Sequence of chain 1.K:
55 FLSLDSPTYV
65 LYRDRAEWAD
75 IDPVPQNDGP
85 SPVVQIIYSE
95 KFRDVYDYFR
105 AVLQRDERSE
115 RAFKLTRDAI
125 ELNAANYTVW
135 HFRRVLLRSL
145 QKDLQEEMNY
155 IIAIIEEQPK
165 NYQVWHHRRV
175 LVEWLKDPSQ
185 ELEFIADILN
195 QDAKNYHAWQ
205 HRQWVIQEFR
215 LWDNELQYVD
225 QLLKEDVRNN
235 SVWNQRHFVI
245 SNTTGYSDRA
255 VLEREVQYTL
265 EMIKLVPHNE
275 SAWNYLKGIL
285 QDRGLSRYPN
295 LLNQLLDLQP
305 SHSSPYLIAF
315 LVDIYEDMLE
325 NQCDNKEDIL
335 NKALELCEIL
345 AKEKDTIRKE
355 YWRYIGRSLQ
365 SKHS

Sequence of chain 1.L:
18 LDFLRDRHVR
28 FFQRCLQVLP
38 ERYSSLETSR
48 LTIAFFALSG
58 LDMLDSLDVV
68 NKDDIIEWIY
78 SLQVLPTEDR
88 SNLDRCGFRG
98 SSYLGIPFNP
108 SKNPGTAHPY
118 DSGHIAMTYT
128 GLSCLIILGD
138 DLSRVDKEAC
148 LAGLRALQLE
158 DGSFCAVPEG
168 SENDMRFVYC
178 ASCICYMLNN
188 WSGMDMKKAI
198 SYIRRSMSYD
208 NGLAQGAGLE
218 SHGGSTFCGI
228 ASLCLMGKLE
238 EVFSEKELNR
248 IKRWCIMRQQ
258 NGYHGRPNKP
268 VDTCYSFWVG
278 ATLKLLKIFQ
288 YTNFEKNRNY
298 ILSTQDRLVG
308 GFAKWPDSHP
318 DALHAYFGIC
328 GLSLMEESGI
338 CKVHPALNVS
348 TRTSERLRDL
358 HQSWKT

Binding-site contacts:
Ligand atom SG contacts residue GER1 of chain 1.WA at 1.8 Å.
Ligand atom O contacts residue ARG173 of chain 1.L at 2.8 Å (salt-bridge).
Ligand atom CG2 contacts residue LEU320 of chain 1.L at 3.8 Å (hydrophobic).
Ligand atom CA contacts residue TYR166 of chain 1.K at 4.0 Å (hydrophobic).
Ligand atom C contacts residue TYR166 of chain 1.K at 3.9 Å (hydrophobic).
Ligand atom CD1 contacts residue THR49 of chain 1.L at 4.0 Å.
Ligand atom CB contacts residue LYS164 of chain 1.K at 3.7 Å.
Ligand atom CG2 contacts residue GER1 of chain 1.WA at 3.6 Å.
Ligand atom SG contacts residue ASP269 of chain 1.L at 3.4 Å (salt-bridge).
Ligand atom SG contacts residue HIS321 of chain 1.L at 3.5 Å (h-bond).
Ligand atom CD1 contacts residue LEU320 of chain 1.L at 3.9 Å (hydrophobic).
Ligand atom CD2 contacts residue HIS121 of chain 1.L at 4.0 Å.
Ligand atom N contacts residue TRP312 of chain 1.L at 4.0 Å.
Ligand atom N contacts residue TYR166 of chain 1.K at 3.9 Å.
Ligand atom C contacts residue TYR166 of chain 1.K at 3.5 Å (hydrophobic).
Ligand atom O contacts residue TYR166 of chain 1.K at 3.5 Å.
Ligand atom CD2 contacts residue ARG173 of chain 1.L at 4.0 Å.
Ligand atom C contacts residue ARG173 of chain 1.L at 3.6 Å.
Ligand atom CG2 contacts residue LYS164 of chain 1.K at 4.0 Å.
Ligand atom N contacts residue LYS311 of chain 1.L at 3.7 Å.
Ligand atom CB contacts residue ZN1 of chain 1.PA at 4.0 Å.
Ligand atom O contacts residue TYR166 of chain 1.K at 3.8 Å.
Ligand atom CA contacts residue ARG173 of chain 1.L at 3.8 Å.
Ligand atom SG contacts residue LYS311 of chain 1.L at 4.0 Å.
Ligand atom O contacts residue GER1 of chain 1.WA at 3.5 Å.
Ligand atom O contacts residue LYS311 of chain 1.L at 3.3 Å.
Ligand atom CG1 contacts residue LYS164 of chain 1.K at 3.7 Å.
Ligand atom CD2 contacts residue PHE174 of chain 1.L at 4.0 Å (hydrophobic).
Ligand atom CB contacts residue HIS321 of chain 1.L at 4.0 Å.
Ligand atom CB contacts residue GER1 of chain 1.WA at 2.8 Å.
Ligand atom CD1 contacts residue MET124 of chain 1.L at 3.7 Å (hydrophobic).
Ligand atom O contacts residue GLN167 of chain 1.K at 3.0 Å (h-bond).
Ligand atom SG contacts residue ZN1 of chain 1.PA at 2.7 Å.
Ligand atom O contacts residue GER1 of chain 1.WA at 4.0 Å.
Ligand atom CD2 contacts residue ALA123 of chain 1.L at 4.0 Å (hydrophobic).
Ligand atom CD1 contacts residue GER1 of chain 1.WA at 3.8 Å.
Ligand atom CA contacts residue GER1 of chain 1.WA at 3.8 Å.
Ligand atom NZ contacts residue SER42 of chain 1.L at 3.6 Å.
Ligand atom C contacts residue LYS311 of chain 1.L at 3.9 Å.
Ligand atom OXT contacts residue TYR166 of chain 1.K at 3.8 Å.

A protein and the small-molecule ligand that binds it are described below.
Small molecule (SMILES): CC[C@H](C)[C@H](NC(=O)[C@@H](NC(=O)[C@H](CS)NC(=O)[C@H](CCCCN)NC(=O)[C@@H](N)[C@@H](C)O)C(C)C)C(=O)N[C@@H](CC(C)C)C(=O)O